Binding-site contacts:
Ligand atom CAI contacts residue VAL21 of chain 1.A at 3.9 Å (hydrophobic).
Ligand atom CAA contacts residue THR27 of chain 1.A at 3.8 Å.
Ligand atom CAP contacts residue GLY24 of chain 1.A at 4.1 Å.
Ligand atom CBG contacts residue VAL20 of chain 1.A at 4.2 Å (hydrophobic).
Ligand atom CAT contacts residue VAL20 of chain 1.A at 4.5 Å (hydrophobic).
Ligand atom CBE contacts residue GLY24 of chain 1.A at 4.2 Å.
Ligand atom CAQ contacts residue VAL21 of chain 1.A at 4.4 Å (hydrophobic).
Ligand atom CAN contacts residue LEU28 of chain 1.A at 3.9 Å (hydrophobic).
Ligand atom CAO contacts residue GLY24 of chain 1.A at 3.8 Å.
Ligand atom CAK contacts residue VAL21 of chain 1.A at 3.4 Å (hydrophobic).
Ligand atom CAA contacts residue VAL31 of chain 1.A at 4.2 Å (hydrophobic).
Ligand atom CBF contacts residue VAL20 of chain 1.A at 3.8 Å (hydrophobic).
Ligand atom OAG contacts residue ASP17 of chain 1.A at 3.8 Å.
Ligand atom CAN contacts residue GLY24 of chain 1.A at 4.0 Å.
Ligand atom CAS contacts residue VAL20 of chain 1.A at 3.9 Å (hydrophobic).
Ligand atom CAU contacts residue VAL20 of chain 1.A at 3.8 Å (hydrophobic).
Ligand atom CAB contacts residue THR27 of chain 1.A at 3.7 Å.
Ligand atom OAG contacts residue TRP18 of chain 1.A at 3.5 Å.
Ligand atom CAA contacts residue LEU28 of chain 1.A at 3.8 Å (hydrophobic).
Ligand atom CBA contacts residue THR27 of chain 1.A at 4.4 Å.

Sequence of chain 1.A:
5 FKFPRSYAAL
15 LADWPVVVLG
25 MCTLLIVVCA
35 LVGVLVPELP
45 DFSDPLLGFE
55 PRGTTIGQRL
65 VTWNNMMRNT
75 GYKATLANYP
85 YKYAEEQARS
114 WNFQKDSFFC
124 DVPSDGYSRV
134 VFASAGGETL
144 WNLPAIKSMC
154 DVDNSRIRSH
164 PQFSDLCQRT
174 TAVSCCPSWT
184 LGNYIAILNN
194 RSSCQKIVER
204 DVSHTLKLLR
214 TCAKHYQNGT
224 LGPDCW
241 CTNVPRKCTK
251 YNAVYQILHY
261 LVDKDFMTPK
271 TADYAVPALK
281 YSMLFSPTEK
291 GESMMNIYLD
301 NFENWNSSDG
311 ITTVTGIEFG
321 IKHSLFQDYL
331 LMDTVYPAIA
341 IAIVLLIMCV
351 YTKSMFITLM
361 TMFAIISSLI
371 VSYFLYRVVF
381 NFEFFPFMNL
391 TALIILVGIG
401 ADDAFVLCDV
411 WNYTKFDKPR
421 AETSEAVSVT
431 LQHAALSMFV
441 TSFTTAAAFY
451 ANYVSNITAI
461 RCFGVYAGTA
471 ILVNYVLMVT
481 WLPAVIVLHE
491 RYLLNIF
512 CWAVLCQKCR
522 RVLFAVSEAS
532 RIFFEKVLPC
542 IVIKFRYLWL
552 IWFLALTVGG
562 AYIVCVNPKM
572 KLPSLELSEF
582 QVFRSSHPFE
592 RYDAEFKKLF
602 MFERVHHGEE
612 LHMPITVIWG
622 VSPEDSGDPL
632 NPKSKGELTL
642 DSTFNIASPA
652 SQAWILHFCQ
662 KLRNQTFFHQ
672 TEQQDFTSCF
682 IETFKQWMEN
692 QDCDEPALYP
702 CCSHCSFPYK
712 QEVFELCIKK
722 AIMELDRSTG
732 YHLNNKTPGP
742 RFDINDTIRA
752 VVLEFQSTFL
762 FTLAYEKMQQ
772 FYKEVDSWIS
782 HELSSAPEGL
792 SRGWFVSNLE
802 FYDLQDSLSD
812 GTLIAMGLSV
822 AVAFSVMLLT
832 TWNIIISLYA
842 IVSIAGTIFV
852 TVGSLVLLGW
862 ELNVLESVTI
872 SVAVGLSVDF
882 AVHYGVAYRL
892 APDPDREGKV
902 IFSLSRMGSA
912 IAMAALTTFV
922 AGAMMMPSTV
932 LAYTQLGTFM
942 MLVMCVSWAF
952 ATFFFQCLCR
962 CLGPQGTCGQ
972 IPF

A protein and the small-molecule ligand that binds it are described below.
Small molecule (SMILES): CC(C)CCC[C@@H](C)[C@H]1CC[C@H]2[C@@H]3CC=C4C[C@@H](OC(=O)CCC(=O)O)CC[C@]4(C)[C@H]3CC[C@]12C